The protein below binds the small molecule below.
Small molecule (SMILES): Cc1ncc(Cc2cccc(CO)c2)c(N)n1

Sequence of chain 1.B:
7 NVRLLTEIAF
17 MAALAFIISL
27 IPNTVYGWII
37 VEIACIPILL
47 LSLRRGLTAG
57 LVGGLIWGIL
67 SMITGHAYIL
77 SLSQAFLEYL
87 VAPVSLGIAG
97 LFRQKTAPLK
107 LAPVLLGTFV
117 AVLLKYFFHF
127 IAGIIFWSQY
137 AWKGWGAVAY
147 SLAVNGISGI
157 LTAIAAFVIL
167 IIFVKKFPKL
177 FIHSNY

Binding-site contacts:
Ligand atom C01 contacts residue GLU84 of chain 1.B at 3.3 Å.
Ligand atom C2 contacts residue TYR85 of chain 1.B at 3.9 Å (hydrophobic).
Ligand atom C4A contacts residue GLU84 of chain 1.B at 3.9 Å.
Ligand atom O01 contacts residue ASN151 of chain 1.B at 2.7 Å (h-bond).
Ligand atom C4 contacts residue GLU84 of chain 1.B at 3.9 Å.
Ligand atom C4A contacts residue GLY129 of chain 1.B at 3.9 Å.
Ligand atom CM2 contacts residue TRP133 of chain 1.B at 3.9 Å (hydrophobic).
Ligand atom C7A contacts residue GLU84 of chain 1.B at 3.5 Å.
Ligand atom C6 contacts residue HIS125 of chain 1.B at 3.7 Å.
Ligand atom CM2 contacts residue VAL150 of chain 1.B at 3.9 Å (hydrophobic).
Ligand atom N4A contacts residue ASN151 of chain 1.B at 3.8 Å.
Ligand atom C4 contacts residue HIS125 of chain 1.B at 4.0 Å.
Ligand atom C4A contacts residue TRP133 of chain 1.B at 3.5 Å (hydrophobic).
Ligand atom C4A contacts residue ASN151 of chain 1.B at 3.8 Å.
Ligand atom C5 contacts residue HIS125 of chain 1.B at 3.6 Å.
Ligand atom C6A contacts residue TRP133 of chain 1.B at 3.4 Å (hydrophobic).
Ligand atom O01 contacts residue TYR122 of chain 1.B at 3.3 Å.
Ligand atom N3A contacts residue TRP133 of chain 1.B at 3.8 Å.
Ligand atom C2 contacts residue HIS125 of chain 1.B at 4.0 Å.
Ligand atom C4 contacts residue ASN151 of chain 1.B at 3.7 Å.
Ligand atom N4A contacts residue GLY129 of chain 1.B at 3.7 Å.
Ligand atom N3A contacts residue GLY129 of chain 1.B at 3.3 Å.
Ligand atom N1A contacts residue TRP133 of chain 1.B at 3.8 Å.
Ligand atom C5A contacts residue TRP133 of chain 1.B at 3.5 Å (hydrophobic).
Ligand atom C2A contacts residue TRP133 of chain 1.B at 3.6 Å (hydrophobic).
Ligand atom N4A contacts residue HIS125 of chain 1.B at 2.9 Å (h-bond).
Ligand atom N4A contacts residue GLU84 of chain 1.B at 2.8 Å (salt-bridge).
Ligand atom C6A contacts residue TRP34 of chain 1.B at 3.7 Å (hydrophobic).
Ligand atom C30 contacts residue HIS125 of chain 1.B at 3.4 Å.
Ligand atom C4A contacts residue HIS125 of chain 1.B at 4.0 Å.
Ligand atom CM2 contacts residue TYR146 of chain 1.B at 3.5 Å (hydrophobic).
Ligand atom C2 contacts residue GLU84 of chain 1.B at 3.4 Å.
Ligand atom N4A contacts residue TRP133 of chain 1.B at 3.8 Å.
Ligand atom O01 contacts residue SER154 of chain 1.B at 3.8 Å.
Ligand atom C6 contacts residue ASN151 of chain 1.B at 3.6 Å.
Ligand atom C30 contacts residue TYR85 of chain 1.B at 3.9 Å (hydrophobic).
Ligand atom C7A contacts residue TRP133 of chain 1.B at 3.5 Å (hydrophobic).
Ligand atom C6 contacts residue TYR122 of chain 1.B at 3.1 Å (hydrophobic).
Ligand atom C28 contacts residue HIS125 of chain 1.B at 3.4 Å.
Ligand atom N3A contacts residue ASN151 of chain 1.B at 3.2 Å (h-bond).